This protein binds this small molecule.
Small molecule (SMILES): C[C@H](N)C(=O)N1CCC[C@H]1C(=O)N[C@@H](CC(=O)O)C(=O)N1CCC[C@H]1C(=O)N[C@@H](CC(N)=O)C(=O)N[C@@H](C)C(=O)N[C@@H](CC(N)=O)C(=O)N1CCC[C@H]1C(=O)N[C@H](C=O)CC(N)=O

Sequence of chain 1.E:
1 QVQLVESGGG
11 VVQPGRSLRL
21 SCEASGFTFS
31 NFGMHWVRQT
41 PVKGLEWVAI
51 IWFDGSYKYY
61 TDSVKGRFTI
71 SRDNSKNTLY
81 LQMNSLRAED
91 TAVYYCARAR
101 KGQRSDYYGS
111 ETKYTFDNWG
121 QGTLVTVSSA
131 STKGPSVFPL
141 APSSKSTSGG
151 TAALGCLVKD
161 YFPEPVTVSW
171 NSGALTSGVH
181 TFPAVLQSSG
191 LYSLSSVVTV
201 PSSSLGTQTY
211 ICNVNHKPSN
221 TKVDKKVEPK

Binding-site contacts:
Ligand atom C contacts residue TYR114 of chain 1.E at 3.6 Å (hydrophobic).
Ligand atom O contacts residue PHE53 of chain 1.E at 3.0 Å (h-bond).
Ligand atom CG contacts residue TYR114 of chain 1.E at 3.3 Å (hydrophobic).
Ligand atom O contacts residue TYR114 of chain 1.E at 3.6 Å.
Ligand atom CB contacts residue LYS113 of chain 1.E at 3.6 Å.
Ligand atom OD2 contacts residue LYS113 of chain 1.E at 3.6 Å (salt-bridge).
Ligand atom C contacts residue ASN31 of chain 1.E at 3.6 Å.
Ligand atom CB contacts residue SER92 of chain 1.F at 3.6 Å.
Ligand atom CG contacts residue TYR57 of chain 1.E at 3.5 Å (hydrophobic).
Ligand atom O contacts residue LYS113 of chain 1.E at 3.3 Å.
Ligand atom OD1 contacts residue GLY33 of chain 1.E at 2.6 Å (h-bond).
Ligand atom CA contacts residue ASN31 of chain 1.E at 3.3 Å.
Ligand atom O contacts residue TRP95 of chain 1.F at 3.1 Å.
Ligand atom OD1 contacts residue PHE32 of chain 1.E at 3.4 Å.
Ligand atom N contacts residue TYR59 of chain 1.E at 3.3 Å (h-bond).
Ligand atom O contacts residue GLY33 of chain 1.E at 3.5 Å (h-bond).
Ligand atom OD1 contacts residue TYR114 of chain 1.E at 3.2 Å.
Ligand atom O contacts residue TYR59 of chain 1.E at 2.8 Å (h-bond).
Ligand atom O contacts residue TRP52 of chain 1.E at 3.4 Å (h-bond).
Ligand atom CB contacts residue ASN31 of chain 1.E at 3.0 Å.
Ligand atom CA contacts residue TRP52 of chain 1.E at 3.5 Å (hydrophobic).
Ligand atom O contacts residue TRP52 of chain 1.E at 3.6 Å.
Ligand atom ND2 contacts residue SER92 of chain 1.F at 3.4 Å (h-bond).
Ligand atom ND2 contacts residue TYR94 of chain 1.F at 2.6 Å (h-bond).
Ligand atom CG contacts residue SER92 of chain 1.F at 3.2 Å.
Ligand atom CG contacts residue ALA99 of chain 1.E at 3.5 Å (hydrophobic).
Ligand atom C contacts residue TYR59 of chain 1.E at 3.6 Å (hydrophobic).
Ligand atom CG contacts residue GLY33 of chain 1.E at 3.6 Å.
Ligand atom OD1 contacts residue ALA99 of chain 1.E at 3.4 Å.
Ligand atom OD1 contacts residue SER92 of chain 1.F at 3.5 Å (h-bond).
Ligand atom ND2 contacts residue TRP95 of chain 1.F at 3.5 Å.
Ligand atom CB contacts residue TYR114 of chain 1.E at 3.6 Å (hydrophobic).
Ligand atom O contacts residue TYR114 of chain 1.E at 2.9 Å (h-bond).
Ligand atom CG contacts residue TYR94 of chain 1.F at 3.4 Å (hydrophobic).
Ligand atom CD contacts residue TYR59 of chain 1.E at 3.2 Å (hydrophobic).
Ligand atom ND2 contacts residue TYR91 of chain 1.F at 2.9 Å (h-bond).
Ligand atom CD contacts residue TYR57 of chain 1.E at 3.5 Å (hydrophobic).
Ligand atom CA contacts residue TYR114 of chain 1.E at 3.6 Å (hydrophobic).
Ligand atom N contacts residue TYR114 of chain 1.E at 3.6 Å.
Ligand atom OD1 contacts residue TYR94 of chain 1.F at 2.8 Å (h-bond).

Sequence of chain 1.F:
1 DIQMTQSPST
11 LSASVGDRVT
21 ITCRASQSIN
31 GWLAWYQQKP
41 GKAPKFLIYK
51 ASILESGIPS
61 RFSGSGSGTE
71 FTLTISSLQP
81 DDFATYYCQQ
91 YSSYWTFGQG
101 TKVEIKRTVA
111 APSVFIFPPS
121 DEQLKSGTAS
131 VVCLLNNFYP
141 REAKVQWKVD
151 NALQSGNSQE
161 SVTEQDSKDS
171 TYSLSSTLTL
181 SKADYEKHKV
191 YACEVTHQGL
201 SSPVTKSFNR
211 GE